Sequence of chain 1.E:
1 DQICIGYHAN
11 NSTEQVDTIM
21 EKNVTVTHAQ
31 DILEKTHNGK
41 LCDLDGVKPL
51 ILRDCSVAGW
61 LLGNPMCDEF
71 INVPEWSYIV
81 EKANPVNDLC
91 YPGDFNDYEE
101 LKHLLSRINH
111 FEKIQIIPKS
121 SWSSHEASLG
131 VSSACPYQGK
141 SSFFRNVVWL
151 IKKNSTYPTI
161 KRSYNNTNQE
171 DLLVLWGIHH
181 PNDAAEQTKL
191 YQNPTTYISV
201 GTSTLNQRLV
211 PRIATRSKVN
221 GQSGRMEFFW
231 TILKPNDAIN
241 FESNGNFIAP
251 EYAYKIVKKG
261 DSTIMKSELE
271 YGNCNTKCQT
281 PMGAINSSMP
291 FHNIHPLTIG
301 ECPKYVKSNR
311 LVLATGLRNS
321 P

Binding-site contacts:
Ligand atom N2 contacts residue ASN165 of chain 1.E at 3.3 Å (h-bond).
Ligand atom C5 contacts residue ASN165 of chain 1.E at 3.5 Å.
Ligand atom C8 contacts residue THR167 of chain 1.E at 4.5 Å.
Ligand atom O5 contacts residue ASN236 of chain 1.E at 3.4 Å (h-bond).
Ligand atom C5 contacts residue ASN236 of chain 1.E at 3.7 Å.
Ligand atom C1 contacts residue ASN165 of chain 1.E at 1.4 Å.
Ligand atom C6 contacts residue ASN236 of chain 1.E at 3.6 Å.
Ligand atom N2 contacts residue ASN236 of chain 1.E at 3.9 Å.
Ligand atom O7 contacts residue ASN165 of chain 1.E at 3.0 Å (h-bond).
Ligand atom C2 contacts residue ASN236 of chain 1.E at 3.2 Å.
Ligand atom C4 contacts residue ASN236 of chain 1.E at 3.4 Å.
Ligand atom C3 contacts residue ASN236 of chain 1.E at 3.4 Å.
Ligand atom C2 contacts residue ASN165 of chain 1.E at 2.8 Å.
Ligand atom O6 contacts residue ALA238 of chain 1.E at 4.4 Å.
Ligand atom O5 contacts residue ASN165 of chain 1.E at 2.3 Å (h-bond).
Ligand atom C4 contacts residue ASN165 of chain 1.E at 4.3 Å.
Ligand atom C3 contacts residue ASN165 of chain 1.E at 3.9 Å.
Ligand atom C1 contacts residue ASN236 of chain 1.E at 4.2 Å.
Ligand atom C7 contacts residue ASN165 of chain 1.E at 3.4 Å.
Ligand atom O3 contacts residue ASN236 of chain 1.E at 3.1 Å (h-bond).
Ligand atom O4 contacts residue ASN236 of chain 1.E at 4.2 Å.

The small molecule below binds the protein below.
Small molecule (SMILES): CC(=O)N[C@@H]1[C@@H](O)[C@H](O)[C@@H](CO)O[C@H]1O